Binding-site contacts:
Ligand atom N contacts residue ERY1 of chain 1.JA at 4.2 Å.
Ligand atom CA contacts residue ERY1 of chain 1.JA at 3.5 Å.
Ligand atom C contacts residue ERY1 of chain 1.JA at 3.2 Å.
Ligand atom O contacts residue A3 of chain 1.H at 1.4 Å.
Ligand atom CE1 contacts residue ERY1 of chain 1.JA at 4.3 Å.
Ligand atom CD1 contacts residue ERY1 of chain 1.JA at 3.2 Å.
Ligand atom C contacts residue A3 of chain 1.H at 2.1 Å.
Ligand atom N contacts residue ERY1 of chain 1.JA at 3.9 Å.
Ligand atom CB contacts residue A3 of chain 1.H at 4.3 Å.
Ligand atom CG contacts residue ERY1 of chain 1.JA at 3.7 Å.
Ligand atom CG2 contacts residue ERY1 of chain 1.JA at 3.9 Å.
Ligand atom O contacts residue ERY1 of chain 1.JA at 2.1 Å.
Ligand atom CA contacts residue ERY1 of chain 1.JA at 3.9 Å.
Ligand atom CB contacts residue ERY1 of chain 1.JA at 3.3 Å.
Ligand atom CA contacts residue A3 of chain 1.H at 3.5 Å.
Ligand atom N contacts residue A3 of chain 1.H at 4.3 Å.
Ligand atom CB contacts residue ERY1 of chain 1.JA at 3.8 Å.

The protein below binds the small molecule below.
Small molecule (SMILES): C.C.C.CC[C@H](C)[C@H](N)C=O.CC[C@H](C)[C@H](NC(=O)[C@@H](N)CO)C(=O)N[C@H](C=O)Cc1ccccc1